Sequence of chain 1.D:
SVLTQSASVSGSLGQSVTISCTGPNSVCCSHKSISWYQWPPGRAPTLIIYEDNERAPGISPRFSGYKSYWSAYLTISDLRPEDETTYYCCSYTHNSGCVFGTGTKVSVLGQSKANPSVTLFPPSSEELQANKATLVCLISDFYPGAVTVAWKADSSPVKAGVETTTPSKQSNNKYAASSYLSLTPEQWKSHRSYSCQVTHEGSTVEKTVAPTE

Binding-site contacts:
Ligand atom N2 contacts residue TYR54 of chain 1.C at 3.4 Å (h-bond).
Ligand atom O6 contacts residue TRP50 of chain 1.C at 3.0 Å.
Ligand atom C6 contacts residue ASN59 of chain 1.C at 3.1 Å.
Ligand atom O4 contacts residue ASN59 of chain 1.C at 3.0 Å.
Ligand atom O6 contacts residue ASN30 of chain 1.C at 2.3 Å (h-bond).
Ligand atom O6 contacts residue PHE31 of chain 1.C at 2.9 Å.
Ligand atom C3 contacts residue ASP57 of chain 1.C at 3.1 Å.
Ligand atom C7 contacts residue SER52 of chain 1.C at 3.4 Å.
Ligand atom O5 contacts residue ASN57 of chain 1.B at 2.3 Å (h-bond).
Ligand atom O3 contacts residue THR115 of chain 1.C at 3.5 Å (h-bond).
Ligand atom O3 contacts residue SER55 of chain 1.C at 3.3 Å (h-bond).
Ligand atom C1 contacts residue ASN57 of chain 1.B at 1.4 Å.
Ligand atom C1 contacts residue ARG110 of chain 1.C at 3.3 Å.
Ligand atom O3 contacts residue ASP57 of chain 1.C at 2.8 Å (salt-bridge).
Ligand atom O6 contacts residue ASN96 of chain 1.D at 2.8 Å (h-bond).
Ligand atom C6 contacts residue PHE31 of chain 1.C at 3.5 Å (hydrophobic).
Ligand atom C4 contacts residue ASN59 of chain 1.C at 3.5 Å.
Ligand atom O5 contacts residue ARG110 of chain 1.C at 2.6 Å (salt-bridge).
Ligand atom C7 contacts residue ASN57 of chain 1.B at 3.4 Å.
Ligand atom N2 contacts residue ASN57 of chain 1.B at 2.9 Å (h-bond).
Ligand atom O7 contacts residue SER52 of chain 1.C at 2.6 Å (h-bond).
Ligand atom O3 contacts residue HIS33 of chain 1.C at 3.1 Å (h-bond).
Ligand atom C2 contacts residue ASN57 of chain 1.B at 2.5 Å.
Ligand atom O2 contacts residue THR115 of chain 1.C at 3.1 Å.
Ligand atom O2 contacts residue GLY112 of chain 1.C at 3.3 Å (h-bond).
Ligand atom O7 contacts residue SER17 of chain 1.A at 2.2 Å (h-bond).
Ligand atom C7 contacts residue SER17 of chain 1.A at 3.4 Å.
Ligand atom C6 contacts residue SER55 of chain 1.C at 3.4 Å.
Ligand atom C3 contacts residue ARG110 of chain 1.C at 3.4 Å.
Ligand atom O4 contacts residue LYS58 of chain 1.C at 2.5 Å (salt-bridge).
Ligand atom C6 contacts residue ASN96 of chain 1.D at 3.1 Å.
Ligand atom C6 contacts residue ASN30 of chain 1.C at 3.5 Å.
Ligand atom C3 contacts residue TYR54 of chain 1.C at 3.5 Å (hydrophobic).
Ligand atom O7 contacts residue ASN57 of chain 1.B at 3.5 Å (h-bond).
Ligand atom O6 contacts residue ASN59 of chain 1.C at 3.2 Å (h-bond).
Ligand atom C4 contacts residue ASP57 of chain 1.C at 2.9 Å.
Ligand atom O3 contacts residue LYS58 of chain 1.C at 3.3 Å (salt-bridge).
Ligand atom O6 contacts residue ASP57 of chain 1.C at 3.3 Å (salt-bridge).
Ligand atom O4 contacts residue ASP57 of chain 1.C at 2.4 Å (salt-bridge).
Ligand atom O6 contacts residue ASP111 of chain 1.C at 3.4 Å (salt-bridge).

Sequence of chain 1.C:
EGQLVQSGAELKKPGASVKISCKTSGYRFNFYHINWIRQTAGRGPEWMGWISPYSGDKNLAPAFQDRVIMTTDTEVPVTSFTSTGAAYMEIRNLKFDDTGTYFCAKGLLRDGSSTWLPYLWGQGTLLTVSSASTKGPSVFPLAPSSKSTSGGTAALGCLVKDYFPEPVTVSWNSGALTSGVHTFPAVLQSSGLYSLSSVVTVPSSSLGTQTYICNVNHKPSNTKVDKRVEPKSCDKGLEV

Sequence of chain 1.B:
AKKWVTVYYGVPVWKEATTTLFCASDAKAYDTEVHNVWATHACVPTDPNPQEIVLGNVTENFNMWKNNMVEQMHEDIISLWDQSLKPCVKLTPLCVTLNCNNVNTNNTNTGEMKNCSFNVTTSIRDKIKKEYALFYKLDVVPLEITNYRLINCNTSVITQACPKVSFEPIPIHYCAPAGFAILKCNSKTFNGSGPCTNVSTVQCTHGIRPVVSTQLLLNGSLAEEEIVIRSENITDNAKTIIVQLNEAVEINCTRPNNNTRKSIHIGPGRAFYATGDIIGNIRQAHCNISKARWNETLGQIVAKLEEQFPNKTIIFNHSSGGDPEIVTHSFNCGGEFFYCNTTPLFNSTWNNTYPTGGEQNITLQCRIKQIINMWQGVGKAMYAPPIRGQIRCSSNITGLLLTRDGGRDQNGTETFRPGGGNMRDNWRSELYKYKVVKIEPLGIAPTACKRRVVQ

Sequence of chain 1.A:
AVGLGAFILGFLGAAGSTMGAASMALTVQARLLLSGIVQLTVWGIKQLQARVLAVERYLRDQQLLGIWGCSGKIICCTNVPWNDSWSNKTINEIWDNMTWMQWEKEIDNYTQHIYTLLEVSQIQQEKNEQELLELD

This protein binds this small molecule.
Small molecule (SMILES): CC(=O)N[C@H]1[C@H](O[C@H]2[C@H](O)[C@@H](NC(C)=O)CO[C@@H]2CO)O[C@H](CO)[C@@H](O[C@@H]2O[C@H](CO[C@H]3O[C@H](CO[C@H]4O[C@H](CO)[C@@H](O)[C@H](O)[C@@H]4O)[C@@H](O)[C@H](O)[C@@H]3O[C@H]3O[C@H](CO)[C@@H](O)[C@H](O)[C@@H]3O)[C@@H](O)[C@H](O[C@H]3O[C@H](CO)[C@@H](O)[C@H](O)[C@@H]3O)[C@@H]2O)[C@@H]1O